A protein and the small-molecule ligand that binds it are described below.
Small molecule (SMILES): CC(=O)N[C@H]1[C@H](O[C@H]2[C@H](O)[C@@H](NC(C)=O)CO[C@@H]2CO)O[C@H](CO)[C@@H](O)[C@@H]1O

Sequence of chain 1.D:
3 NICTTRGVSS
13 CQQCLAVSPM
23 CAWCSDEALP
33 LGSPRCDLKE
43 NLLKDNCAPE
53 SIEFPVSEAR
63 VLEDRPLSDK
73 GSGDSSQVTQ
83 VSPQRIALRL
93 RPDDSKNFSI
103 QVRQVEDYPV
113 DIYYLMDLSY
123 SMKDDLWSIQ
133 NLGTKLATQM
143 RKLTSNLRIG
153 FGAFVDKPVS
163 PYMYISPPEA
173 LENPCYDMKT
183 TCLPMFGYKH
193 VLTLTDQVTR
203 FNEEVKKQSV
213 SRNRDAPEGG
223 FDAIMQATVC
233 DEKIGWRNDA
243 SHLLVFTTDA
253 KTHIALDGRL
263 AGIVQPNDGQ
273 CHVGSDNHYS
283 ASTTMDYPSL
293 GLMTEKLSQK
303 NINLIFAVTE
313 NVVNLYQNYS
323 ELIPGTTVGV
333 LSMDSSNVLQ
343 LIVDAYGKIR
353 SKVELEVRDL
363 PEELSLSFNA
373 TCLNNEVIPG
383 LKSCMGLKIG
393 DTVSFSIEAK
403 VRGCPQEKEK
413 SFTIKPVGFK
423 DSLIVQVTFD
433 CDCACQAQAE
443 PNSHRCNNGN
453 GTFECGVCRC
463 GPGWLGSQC

Binding-site contacts:
Ligand atom O6 contacts residue NAG1 of chain 1.GA at 2.1 Å (h-bond).
Ligand atom C6 contacts residue NAG1 of chain 1.GA at 3.5 Å.
Ligand atom O7 contacts residue SER398 of chain 1.D at 2.8 Å (h-bond).
Ligand atom O5 contacts residue PRO381 of chain 1.D at 4.2 Å.
Ligand atom C3 contacts residue ASN371 of chain 1.D at 3.5 Å.
Ligand atom O3 contacts residue ASN371 of chain 1.D at 4.3 Å.
Ligand atom O5 contacts residue ASN371 of chain 1.D at 2.4 Å (h-bond).
Ligand atom C1 contacts residue ASN371 of chain 1.D at 1.4 Å.
Ligand atom C7 contacts residue SER398 of chain 1.D at 3.6 Å.
Ligand atom O3 contacts residue NAG1 of chain 1.GA at 3.9 Å.
Ligand atom C8 contacts residue SER398 of chain 1.D at 3.4 Å.
Ligand atom C7 contacts residue ASN371 of chain 1.D at 3.4 Å.
Ligand atom C2 contacts residue ASN371 of chain 1.D at 2.2 Å.
Ligand atom C8 contacts residue ILE399 of chain 1.D at 3.9 Å (hydrophobic).
Ligand atom C8 contacts residue GLU400 of chain 1.D at 3.5 Å.
Ligand atom C8 contacts residue ASN371 of chain 1.D at 4.5 Å.
Ligand atom C5 contacts residue ASN371 of chain 1.D at 3.6 Å.
Ligand atom O7 contacts residue ASN371 of chain 1.D at 3.3 Å (h-bond).
Ligand atom C4 contacts residue ASN371 of chain 1.D at 4.0 Å.
Ligand atom N2 contacts residue ASN371 of chain 1.D at 2.9 Å (h-bond).
Ligand atom C8 contacts residue SER369 of chain 1.D at 4.1 Å.